Binding-site contacts:
Ligand atom O2' contacts residue ARG198 of chain 1.C at 3.1 Å (salt-bridge).
Ligand atom C5D contacts residue VAL195 of chain 1.C at 3.5 Å (hydrophobic).
Ligand atom C2' contacts residue FAD1 of chain 1.P at 3.6 Å.
Ligand atom N1 contacts residue TYR179 of chain 1.C at 3.5 Å.
Ligand atom O2 contacts residue PHE175 of chain 1.C at 3.4 Å (h-bond).
Ligand atom PB contacts residue ARG305 of chain 1.C at 3.6 Å.
Ligand atom C2 contacts residue PHE176 of chain 1.C at 3.6 Å (hydrophobic).
Ligand atom O1B contacts residue TYR335 of chain 1.C at 2.7 Å (h-bond).
Ligand atom O2 contacts residue TYR179 of chain 1.C at 3.5 Å.
Ligand atom O6' contacts residue HIS109 of chain 1.C at 2.9 Å (h-bond).
Ligand atom O2D contacts residue THR180 of chain 1.C at 2.8 Å (h-bond).
Ligand atom O2 contacts residue THR180 of chain 1.C at 3.2 Å (h-bond).
Ligand atom O5D contacts residue VAL199 of chain 1.C at 3.6 Å.
Ligand atom C2D contacts residue THR180 of chain 1.C at 3.5 Å.
Ligand atom C1' contacts residue ARG305 of chain 1.C at 3.4 Å.
Ligand atom O3' contacts residue PHE210 of chain 1.C at 3.5 Å.
Ligand atom C5 contacts residue ASN296 of chain 1.C at 3.6 Å.
Ligand atom O3B contacts residue ARG305 of chain 1.C at 2.7 Å (salt-bridge).
Ligand atom C5' contacts residue ARG305 of chain 1.C at 3.1 Å.
Ligand atom O3D contacts residue TRP184 of chain 1.C at 2.7 Å (h-bond).
Ligand atom C5D contacts residue ARG198 of chain 1.C at 3.6 Å.
Ligand atom O2A contacts residue ARG198 of chain 1.C at 2.9 Å (salt-bridge).
Ligand atom N3 contacts residue PHE175 of chain 1.C at 2.9 Å (h-bond).
Ligand atom N3 contacts residue TYR179 of chain 1.C at 3.4 Å.
Ligand atom C2 contacts residue TYR179 of chain 1.C at 3.3 Å (hydrophobic).
Ligand atom O1B contacts residue ARG305 of chain 1.C at 3.3 Å (salt-bridge).
Ligand atom C4 contacts residue ASN296 of chain 1.C at 3.6 Å.
Ligand atom C1' contacts residue FAD1 of chain 1.P at 3.6 Å.
Ligand atom C4D contacts residue VAL195 of chain 1.C at 3.5 Å (hydrophobic).
Ligand atom O4' contacts residue FAD1 of chain 1.P at 3.2 Å (h-bond).
Ligand atom O2B contacts residue TYR370 of chain 1.C at 2.8 Å (h-bond).
Ligand atom O2B contacts residue TYR335 of chain 1.C at 3.5 Å.
Ligand atom O5' contacts residue ARG305 of chain 1.C at 3.0 Å (salt-bridge).
Ligand atom O2 contacts residue PHE176 of chain 1.C at 3.1 Å.
Ligand atom O2D contacts residue TRP184 of chain 1.C at 3.4 Å (h-bond).
Ligand atom O6' contacts residue THR294 of chain 1.C at 3.6 Å (h-bond).
Ligand atom O4 contacts residue ASN296 of chain 1.C at 3.0 Å (h-bond).
Ligand atom C6' contacts residue ILE86 of chain 1.C at 3.6 Å (hydrophobic).
Ligand atom O4' contacts residue PHE210 of chain 1.C at 3.1 Å.
Ligand atom O1A contacts residue TYR209 of chain 1.C at 2.4 Å (h-bond).

Sequence of chain 1.C:
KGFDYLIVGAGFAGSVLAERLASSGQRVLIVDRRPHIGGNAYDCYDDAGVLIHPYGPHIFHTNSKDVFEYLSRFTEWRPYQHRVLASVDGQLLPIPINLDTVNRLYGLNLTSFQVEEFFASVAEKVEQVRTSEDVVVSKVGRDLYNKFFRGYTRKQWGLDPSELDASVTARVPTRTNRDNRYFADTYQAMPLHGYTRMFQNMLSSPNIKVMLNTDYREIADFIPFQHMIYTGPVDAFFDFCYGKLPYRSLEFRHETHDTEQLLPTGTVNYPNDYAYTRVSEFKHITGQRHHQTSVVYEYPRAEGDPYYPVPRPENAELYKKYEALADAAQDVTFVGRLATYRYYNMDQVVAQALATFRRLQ

A small-molecule ligand and the protein it binds are described below.
Small molecule (SMILES): O=c1ccn([C@@H]2O[C@H](CO[P](=O)(O)O[P](=O)(O)O[C@H]3O[C@H](CO)[C@H](O)[C@H](O)[C@H]3O)[C@@H](O)[C@H]2O)c(=O)[nH]1